Binding-site contacts:
Ligand atom C1 contacts residue ALA174 of chain 1.A at 3.6 Å (hydrophobic).
Ligand atom O3 contacts residue ALA174 of chain 1.A at 3.8 Å.
Ligand atom C7 contacts residue GLY304 of chain 1.A at 3.9 Å.
Ligand atom O contacts residue TYR224 of chain 1.A at 3.6 Å.
Ligand atom O contacts residue SER175 of chain 1.A at 3.4 Å.
Ligand atom O1 contacts residue SER153 of chain 1.A at 2.8 Å (h-bond).
Ligand atom O2 contacts residue ARG70 of chain 1.A at 2.7 Å (salt-bridge).
Ligand atom C contacts residue ALA174 of chain 1.A at 3.8 Å (hydrophobic).
Ligand atom O3 contacts residue SER151 of chain 1.A at 3.5 Å.
Ligand atom N contacts residue ALA174 of chain 1.A at 2.9 Å (h-bond).
Ligand atom C contacts residue SER151 of chain 1.A at 3.8 Å.
Ligand atom C4 contacts residue ARG66 of chain 1.A at 3.9 Å.
Ligand atom C3 contacts residue ASP303 of chain 1.A at 3.7 Å.
Ligand atom N contacts residue ASP303 of chain 1.A at 2.7 Å (salt-bridge).
Ligand atom O2 contacts residue LYS391 of chain 1.A at 2.7 Å (salt-bridge).
Ligand atom C2 contacts residue ALA174 of chain 1.A at 3.6 Å (hydrophobic).
Ligand atom O contacts residue THR176 of chain 1.A at 3.0 Å (h-bond).
Ligand atom O contacts residue SER153 of chain 1.A at 2.6 Å (h-bond).
Ligand atom O3 contacts residue ARG70 of chain 1.A at 2.8 Å (salt-bridge).
Ligand atom O1 contacts residue TYR152 of chain 1.A at 3.3 Å.
Ligand atom O1 contacts residue SER151 of chain 1.A at 3.9 Å.
Ligand atom C3 contacts residue ARG66 of chain 1.A at 4.0 Å.
Ligand atom O2 contacts residue ALA174 of chain 1.A at 4.0 Å.
Ligand atom C7 contacts residue TYR224 of chain 1.A at 3.4 Å (hydrophobic).
Ligand atom C5 contacts residue TYR152 of chain 1.A at 3.9 Å (hydrophobic).
Ligand atom C6 contacts residue GLY304 of chain 1.A at 3.8 Å.
Ligand atom C1 contacts residue ASP303 of chain 1.A at 3.7 Å.
Ligand atom C2 contacts residue SER151 of chain 1.A at 3.6 Å.
Ligand atom O contacts residue ALA174 of chain 1.A at 3.5 Å (h-bond).
Ligand atom N contacts residue TYR224 of chain 1.A at 3.8 Å.
Ligand atom C4 contacts residue ALA174 of chain 1.A at 3.9 Å (hydrophobic).
Ligand atom N contacts residue THR176 of chain 1.A at 3.0 Å (h-bond).
Ligand atom O2 contacts residue ARG66 of chain 1.A at 3.3 Å.
Ligand atom C3 contacts residue LYS391 of chain 1.A at 3.8 Å.
Ligand atom C7 contacts residue ASP303 of chain 1.A at 3.8 Å.
Ligand atom C4 contacts residue LYS391 of chain 1.A at 3.7 Å.
Ligand atom O1 contacts residue TYR224 of chain 1.A at 3.7 Å.
Ligand atom C contacts residue SER153 of chain 1.A at 3.4 Å.
Ligand atom C4 contacts residue ARG70 of chain 1.A at 3.5 Å.
Ligand atom C contacts residue TYR224 of chain 1.A at 3.6 Å (hydrophobic).

The small molecule below binds the protein below.
Small molecule (SMILES): N[C@@]1(C(=O)O)CC[C@H]2[C@H](C(=O)O)[C@H]21

Sequence of chain 1.A:
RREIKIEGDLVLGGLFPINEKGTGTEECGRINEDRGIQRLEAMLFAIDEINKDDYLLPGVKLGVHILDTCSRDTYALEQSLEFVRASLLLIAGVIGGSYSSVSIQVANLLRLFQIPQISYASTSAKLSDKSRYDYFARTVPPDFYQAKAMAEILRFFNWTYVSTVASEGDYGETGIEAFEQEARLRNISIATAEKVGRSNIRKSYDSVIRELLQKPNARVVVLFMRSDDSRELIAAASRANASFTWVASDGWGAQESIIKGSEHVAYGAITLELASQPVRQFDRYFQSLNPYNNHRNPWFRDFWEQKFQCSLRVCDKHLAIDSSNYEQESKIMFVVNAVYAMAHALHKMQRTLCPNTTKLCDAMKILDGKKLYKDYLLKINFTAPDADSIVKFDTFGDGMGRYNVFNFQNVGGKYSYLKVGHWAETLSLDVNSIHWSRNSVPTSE